Binding-site contacts:
Ligand atom C04 contacts residue HIS4 of chain 1.A at 4.4 Å.
Ligand atom NP0 contacts residue TRP16 of chain 1.A at 3.4 Å.
Ligand atom S07 contacts residue HIS15 of chain 1.A at 3.9 Å.
Ligand atom O09 contacts residue HIS4 of chain 1.A at 4.4 Å.
Ligand atom O09 contacts residue PHE20 of chain 1.A at 3.8 Å.
Ligand atom O08 contacts residue LYS18 of chain 1.A at 4.2 Å.
Ligand atom S07 contacts residue TRP5 of chain 1.A at 4.1 Å.
Ligand atom NP0 contacts residue HIS15 of chain 1.A at 3.7 Å.
Ligand atom C03 contacts residue ASN11 of chain 1.A at 3.9 Å.
Ligand atom S07 contacts residue TRP16 of chain 1.A at 4.3 Å.
Ligand atom C03 contacts residue HIS15 of chain 1.A at 4.1 Å.
Ligand atom O08 contacts residue HIS15 of chain 1.A at 2.8 Å (h-bond).
Ligand atom O09 contacts residue ASP19 of chain 1.A at 3.6 Å.
Ligand atom NP0 contacts residue ASN11 of chain 1.A at 3.5 Å (h-bond).
Ligand atom C06 contacts residue HIS4 of chain 1.A at 3.8 Å.
Ligand atom C02 contacts residue HIS10 of chain 1.A at 3.5 Å.
Ligand atom O08 contacts residue TRP16 of chain 1.A at 3.7 Å.
Ligand atom O09 contacts residue TRP5 of chain 1.A at 3.5 Å.
Ligand atom NP0 contacts residue GLY12 of chain 1.A at 4.5 Å.
Ligand atom O08 contacts residue ASP19 of chain 1.A at 3.0 Å (salt-bridge).
Ligand atom NP0 contacts residue TRP5 of chain 1.A at 3.6 Å.
Ligand atom C02 contacts residue ASN11 of chain 1.A at 4.0 Å.
Ligand atom C01 contacts residue HIS4 of chain 1.A at 4.4 Å.
Ligand atom C03 contacts residue HIS10 of chain 1.A at 3.9 Å.
Ligand atom S07 contacts residue ASP19 of chain 1.A at 3.6 Å.
Ligand atom C04 contacts residue ASP19 of chain 1.A at 3.9 Å.
Ligand atom C05 contacts residue ASP19 of chain 1.A at 3.6 Å.
Ligand atom C05 contacts residue HIS4 of chain 1.A at 4.0 Å.

The small molecule below binds the protein below.
Small molecule (SMILES): NS(=O)(=O)c1ccccc1

Sequence of chain 1.A:
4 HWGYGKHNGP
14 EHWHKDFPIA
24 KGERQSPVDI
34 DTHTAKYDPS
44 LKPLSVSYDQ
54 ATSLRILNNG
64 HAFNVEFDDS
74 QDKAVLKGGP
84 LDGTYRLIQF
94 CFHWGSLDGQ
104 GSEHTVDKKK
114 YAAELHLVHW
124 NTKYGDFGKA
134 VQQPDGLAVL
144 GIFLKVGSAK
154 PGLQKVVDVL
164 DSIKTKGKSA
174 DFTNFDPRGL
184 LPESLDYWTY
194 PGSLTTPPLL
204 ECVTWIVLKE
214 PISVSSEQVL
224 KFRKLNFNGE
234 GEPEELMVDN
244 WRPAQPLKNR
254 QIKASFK